A small-molecule ligand and the protein it binds are described below.
Small molecule (SMILES): Nc1ncnc2c1ncn2[C@@H]1O[C@H](CO[P](=O)(O)O[P](=O)(O)NP(=O)(O)O)[C@@H](O)[C@H]1O

Binding-site contacts:
Ligand atom PB contacts residue MG1 of chain 2.I at 3.6 Å.
Ligand atom O2B contacts residue GLY113 of chain 2.B at 3.1 Å (h-bond).
Ligand atom C2' contacts residue ALA158 of chain 2.B at 3.7 Å (hydrophobic).
Ligand atom C5 contacts residue ALA158 of chain 2.B at 3.6 Å (hydrophobic).
Ligand atom C5' contacts residue SER119 of chain 2.B at 3.2 Å.
Ligand atom O3G contacts residue MG1 of chain 2.I at 3.6 Å.
Ligand atom C8 contacts residue ALA158 of chain 2.B at 2.8 Å (hydrophobic).
Ligand atom O1A contacts residue GLY113 of chain 2.B at 3.5 Å (h-bond).
Ligand atom O2B contacts residue MG1 of chain 2.I at 2.2 Å.
Ligand atom O3G contacts residue GLY113 of chain 2.B at 3.5 Å.
Ligand atom O1B contacts residue SER118 of chain 2.B at 3.3 Å (h-bond).
Ligand atom O3G contacts residue SER114 of chain 2.B at 3.7 Å.
Ligand atom O1G contacts residue GLY117 of chain 2.B at 3.0 Å (h-bond).
Ligand atom N9 contacts residue ALA158 of chain 2.B at 3.1 Å (h-bond).
Ligand atom O1G contacts residue ARG13 of chain 2.B at 3.0 Å (salt-bridge).
Ligand atom O2G contacts residue ALA300 of chain 2.B at 3.3 Å (h-bond).
Ligand atom O3G contacts residue GLY115 of chain 2.B at 2.8 Å (h-bond).
Ligand atom O3' contacts residue GLU151 of chain 2.B at 2.7 Å (salt-bridge).
Ligand atom O2' contacts residue GLU151 of chain 2.B at 3.2 Å (salt-bridge).
Ligand atom O1B contacts residue SER119 of chain 2.B at 2.5 Å (h-bond).
Ligand atom O5' contacts residue SER119 of chain 2.B at 3.5 Å (h-bond).
Ligand atom C4 contacts residue ALA158 of chain 2.B at 3.6 Å (hydrophobic).
Ligand atom PG contacts residue GLY115 of chain 2.B at 3.5 Å.
Ligand atom O1G contacts residue LEU116 of chain 2.B at 3.4 Å (h-bond).
Ligand atom O3A contacts residue SER119 of chain 2.B at 3.4 Å (h-bond).
Ligand atom O2' contacts residue ALA158 of chain 2.B at 3.0 Å (h-bond).
Ligand atom C5 contacts residue ALA214 of chain 2.B at 3.5 Å (hydrophobic).
Ligand atom O3A contacts residue GLY113 of chain 2.B at 3.0 Å (h-bond).
Ligand atom N7 contacts residue ALA214 of chain 2.B at 3.4 Å.
Ligand atom O3' contacts residue SER119 of chain 2.B at 3.5 Å.
Ligand atom O1B contacts residue GLY117 of chain 2.B at 3.6 Å.
Ligand atom PB contacts residue SER119 of chain 2.B at 3.5 Å.
Ligand atom C3' contacts residue GLU151 of chain 2.B at 3.6 Å.
Ligand atom O2' contacts residue ARG152 of chain 2.B at 3.0 Å (salt-bridge).
Ligand atom O2B contacts residue SER118 of chain 2.B at 3.3 Å (h-bond).
Ligand atom O1G contacts residue GLY115 of chain 2.B at 3.2 Å.
Ligand atom C3' contacts residue SER119 of chain 2.B at 3.5 Å.
Ligand atom N7 contacts residue ALA158 of chain 2.B at 3.1 Å (h-bond).
Ligand atom O2A contacts residue SER213 of chain 2.B at 2.7 Å (h-bond).
Ligand atom C4' contacts residue SER119 of chain 2.B at 3.6 Å.

Sequence of chain 2.B:
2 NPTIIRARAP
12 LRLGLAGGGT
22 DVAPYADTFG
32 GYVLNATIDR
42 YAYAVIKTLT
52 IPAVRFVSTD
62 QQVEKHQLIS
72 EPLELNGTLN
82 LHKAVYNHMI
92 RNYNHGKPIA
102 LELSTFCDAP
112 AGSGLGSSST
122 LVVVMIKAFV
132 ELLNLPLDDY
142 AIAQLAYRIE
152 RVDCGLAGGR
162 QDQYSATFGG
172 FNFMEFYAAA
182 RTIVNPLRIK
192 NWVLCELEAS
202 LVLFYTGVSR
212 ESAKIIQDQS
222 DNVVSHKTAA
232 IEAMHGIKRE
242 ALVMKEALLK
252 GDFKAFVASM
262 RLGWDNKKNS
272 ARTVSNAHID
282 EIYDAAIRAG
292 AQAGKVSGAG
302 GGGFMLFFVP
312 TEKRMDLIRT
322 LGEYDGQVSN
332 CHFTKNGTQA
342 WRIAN